Binding-site contacts:
Ligand atom C8 contacts residue ASN32 of chain 1.A at 4.0 Å.
Ligand atom C1 contacts residue ASN32 of chain 1.A at 1.4 Å.
Ligand atom O6 contacts residue ASN32 of chain 1.A at 4.1 Å.
Ligand atom C2 contacts residue ASN32 of chain 1.A at 2.5 Å.
Ligand atom O5 contacts residue ASN32 of chain 1.A at 2.4 Å (h-bond).
Ligand atom C4 contacts residue ASN32 of chain 1.A at 4.2 Å.
Ligand atom C6 contacts residue ILE18 of chain 1.B at 4.3 Å (hydrophobic).
Ligand atom C3 contacts residue ASN32 of chain 1.A at 3.8 Å.
Ligand atom N2 contacts residue ASN32 of chain 1.A at 2.9 Å (h-bond).
Ligand atom C7 contacts residue ASN32 of chain 1.A at 3.8 Å.
Ligand atom O6 contacts residue VAL14 of chain 1.A at 4.2 Å.
Ligand atom C5 contacts residue ASN32 of chain 1.A at 3.7 Å.

Sequence of chain 1.B:
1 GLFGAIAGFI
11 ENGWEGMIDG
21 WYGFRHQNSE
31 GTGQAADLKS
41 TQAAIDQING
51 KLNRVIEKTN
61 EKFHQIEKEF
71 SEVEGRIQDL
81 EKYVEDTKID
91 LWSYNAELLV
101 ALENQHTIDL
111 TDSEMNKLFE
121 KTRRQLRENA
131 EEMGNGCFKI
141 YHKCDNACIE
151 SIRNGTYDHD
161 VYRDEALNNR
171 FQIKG

The protein below binds the small molecule below.
Small molecule (SMILES): CC(=O)N[C@@H]1[C@@H](O)[C@H](O)[C@@H](CO)O[C@H]1O

Sequence of chain 1.A:
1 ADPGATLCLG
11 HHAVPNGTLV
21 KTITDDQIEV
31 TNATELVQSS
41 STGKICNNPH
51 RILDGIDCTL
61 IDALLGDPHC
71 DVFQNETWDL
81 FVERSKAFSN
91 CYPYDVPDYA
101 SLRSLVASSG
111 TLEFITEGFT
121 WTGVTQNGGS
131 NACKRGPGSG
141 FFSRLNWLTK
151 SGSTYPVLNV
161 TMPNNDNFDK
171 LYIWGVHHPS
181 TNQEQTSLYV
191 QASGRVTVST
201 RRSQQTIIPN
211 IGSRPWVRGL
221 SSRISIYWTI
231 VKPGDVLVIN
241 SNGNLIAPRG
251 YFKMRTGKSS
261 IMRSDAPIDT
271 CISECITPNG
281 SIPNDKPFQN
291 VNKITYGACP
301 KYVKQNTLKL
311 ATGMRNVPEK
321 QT